Sequence of chain 1.A:
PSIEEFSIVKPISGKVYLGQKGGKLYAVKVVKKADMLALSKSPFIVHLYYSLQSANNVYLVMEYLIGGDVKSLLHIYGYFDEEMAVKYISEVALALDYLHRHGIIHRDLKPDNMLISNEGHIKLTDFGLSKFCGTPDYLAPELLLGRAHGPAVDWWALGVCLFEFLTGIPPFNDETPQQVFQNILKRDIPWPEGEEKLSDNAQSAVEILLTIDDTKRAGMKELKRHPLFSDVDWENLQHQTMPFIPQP

Binding-site contacts:
Ligand atom C25 contacts residue ILE44 of chain 1.A at 3.9 Å (hydrophobic).
Ligand atom C9 contacts residue MET113 of chain 1.A at 3.8 Å (hydrophobic).
Ligand atom C8 contacts residue LEU116 of chain 1.A at 3.8 Å (hydrophobic).
Ligand atom N1 contacts residue ALA63 of chain 1.A at 3.3 Å.
Ligand atom C24 contacts residue ASP120 of chain 1.A at 3.6 Å.
Ligand atom C17 contacts residue VAL52 of chain 1.A at 3.7 Å (hydrophobic).
Ligand atom C4 contacts residue LEU116 of chain 1.A at 3.1 Å (hydrophobic).
Ligand atom C9 contacts residue ALA63 of chain 1.A at 3.7 Å (hydrophobic).
Ligand atom N1 contacts residue GLU114 of chain 1.A at 3.0 Å (salt-bridge).
Ligand atom C5 contacts residue ILE44 of chain 1.A at 3.7 Å (hydrophobic).
Ligand atom C15 contacts residue SER181 of chain 1.A at 3.1 Å.
Ligand atom C9 contacts residue LEU166 of chain 1.A at 3.7 Å (hydrophobic).
Ligand atom N4 contacts residue ASP120 of chain 1.A at 3.4 Å (salt-bridge).
Ligand atom C10 contacts residue LEU166 of chain 1.A at 3.5 Å (hydrophobic).
Ligand atom N3 contacts residue ILE44 of chain 1.A at 3.4 Å.
Ligand atom C2 contacts residue GLY119 of chain 1.A at 3.5 Å.
Ligand atom C13 contacts residue THR176 of chain 1.A at 3.5 Å.
Ligand atom C13 contacts residue MET113 of chain 1.A at 3.6 Å (hydrophobic).
Ligand atom C27 contacts residue ASP163 of chain 1.A at 3.2 Å.
Ligand atom C16 contacts residue ASP177 of chain 1.A at 3.5 Å.
Ligand atom O5 contacts residue LEU116 of chain 1.A at 2.7 Å (h-bond).
Ligand atom C1 contacts residue ILE44 of chain 1.A at 3.6 Å (hydrophobic).
Ligand atom N1 contacts residue LEU166 of chain 1.A at 3.7 Å.
Ligand atom N4 contacts residue ASP163 of chain 1.A at 3.1 Å (salt-bridge).
Ligand atom C15 contacts residue ASP177 of chain 1.A at 3.2 Å.
Ligand atom C27 contacts residue THR176 of chain 1.A at 3.7 Å.
Ligand atom O6 contacts residue ASP163 of chain 1.A at 3.4 Å (salt-bridge).
Ligand atom C8 contacts residue LEU166 of chain 1.A at 3.6 Å (hydrophobic).
Ligand atom C14 contacts residue SER181 of chain 1.A at 3.1 Å.
Ligand atom C28 contacts residue ASP163 of chain 1.A at 3.8 Å.
Ligand atom C3 contacts residue GLY119 of chain 1.A at 3.5 Å.
Ligand atom C7 contacts residue LEU166 of chain 1.A at 3.5 Å (hydrophobic).
Ligand atom C14 contacts residue THR176 of chain 1.A at 3.5 Å.
Ligand atom O5 contacts residue TYR115 of chain 1.A at 3.6 Å.
Ligand atom C8 contacts residue ALA63 of chain 1.A at 3.6 Å (hydrophobic).
Ligand atom C3 contacts residue LEU116 of chain 1.A at 3.4 Å (hydrophobic).
Ligand atom C20 contacts residue ILE44 of chain 1.A at 3.3 Å (hydrophobic).
Ligand atom C27 contacts residue ASN164 of chain 1.A at 3.7 Å.
Ligand atom C28 contacts residue ASP120 of chain 1.A at 3.3 Å.
Ligand atom N2 contacts residue VAL52 of chain 1.A at 3.8 Å.

This small molecule binds to this protein.
Small molecule (SMILES): CN[C@@H]1C[C@H]2O[C@@](C)([C@@H]1OC)n1c3ccccc3c3c4c(c5c6ccccc6n2c5c31)C(=O)NC4